Binding-site contacts:
Ligand atom N09 contacts residue ASP133 of chain 1.A at 3.7 Å.
Ligand atom C06 contacts residue SER35 of chain 1.A at 3.3 Å.
Ligand atom CL01 contacts residue ASN21 of chain 1.A at 2.7 Å.
Ligand atom N21 contacts residue SER19 of chain 1.A at 3.7 Å.
Ligand atom CL01 contacts residue ASN24 of chain 1.A at 2.8 Å.
Ligand atom C04 contacts residue SER35 of chain 1.A at 4.0 Å.
Ligand atom CL01 contacts residue VAL86 of chain 1.A at 3.7 Å.
Ligand atom CL01 contacts residue SER19 of chain 1.A at 3.7 Å.
Ligand atom N20 contacts residue SER35 of chain 1.A at 4.0 Å.
Ligand atom C02 contacts residue ASN20 of chain 1.A at 3.5 Å.
Ligand atom C11 contacts residue ASN20 of chain 1.A at 3.9 Å.
Ligand atom C02 contacts residue SER19 of chain 1.A at 3.6 Å.
Ligand atom C04 contacts residue ASN24 of chain 1.A at 4.0 Å.
Ligand atom O16 contacts residue LEU37 of chain 1.A at 3.5 Å.
Ligand atom N05 contacts residue TRP34 of chain 1.A at 3.3 Å.
Ligand atom C07 contacts residue TRP34 of chain 1.A at 3.9 Å (hydrophobic).
Ligand atom C17 contacts residue LEU37 of chain 1.A at 3.7 Å (hydrophobic).
Ligand atom C19 contacts residue ASP133 of chain 1.A at 2.8 Å.
Ligand atom C06 contacts residue ASN24 of chain 1.A at 4.0 Å.
Ligand atom C10 contacts residue ASP133 of chain 1.A at 4.0 Å.
Ligand atom C15 contacts residue LEU37 of chain 1.A at 4.0 Å (hydrophobic).
Ligand atom C12 contacts residue ASN20 of chain 1.A at 3.2 Å.
Ligand atom N03 contacts residue ASN24 of chain 1.A at 2.7 Å (h-bond).
Ligand atom N05 contacts residue SER35 of chain 1.A at 2.8 Å (h-bond).
Ligand atom C19 contacts residue LYS18 of chain 1.A at 3.5 Å.
Ligand atom N03 contacts residue SER19 of chain 1.A at 3.9 Å.
Ligand atom C04 contacts residue TRP34 of chain 1.A at 3.6 Å (hydrophobic).
Ligand atom N21 contacts residue LYS18 of chain 1.A at 4.0 Å.
Ligand atom C12 contacts residue PRO88 of chain 1.A at 3.8 Å (hydrophobic).
Ligand atom C08 contacts residue LYS18 of chain 1.A at 3.4 Å.
Ligand atom C06 contacts residue TRP34 of chain 1.A at 3.7 Å (hydrophobic).
Ligand atom C13 contacts residue PRO88 of chain 1.A at 3.2 Å (hydrophobic).
Ligand atom C13 contacts residue ASN20 of chain 1.A at 3.5 Å.
Ligand atom N21 contacts residue ASN20 of chain 1.A at 3.1 Å (h-bond).
Ligand atom C06 contacts residue TRP85 of chain 1.A at 3.4 Å (hydrophobic).
Ligand atom N20 contacts residue ASP133 of chain 1.A at 3.7 Å.
Ligand atom CL01 contacts residue ASN20 of chain 1.A at 3.3 Å.
Ligand atom C10 contacts residue LYS18 of chain 1.A at 3.0 Å.
Ligand atom N09 contacts residue LYS18 of chain 1.A at 3.0 Å (salt-bridge).
Ligand atom C02 contacts residue ASN24 of chain 1.A at 3.2 Å.

A protein and the small-molecule ligand that binds it are described below.
Small molecule (SMILES): CNc1nc(Cl)nc2c1ncn2Cc1cccc(OC)c1

Sequence of chain 1.A:
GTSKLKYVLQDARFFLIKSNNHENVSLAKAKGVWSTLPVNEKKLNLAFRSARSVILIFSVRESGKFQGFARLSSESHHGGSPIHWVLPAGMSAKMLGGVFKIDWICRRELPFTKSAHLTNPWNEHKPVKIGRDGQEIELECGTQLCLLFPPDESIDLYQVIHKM